Binding-site contacts:
Ligand atom C7 contacts residue ILE156 of chain 1.B at 3.7 Å (hydrophobic).
Ligand atom C3 contacts residue ASN191 of chain 1.B at 3.8 Å.
Ligand atom C8 contacts residue ILE156 of chain 1.B at 3.8 Å (hydrophobic).
Ligand atom C8 contacts residue THR150 of chain 1.B at 4.4 Å.
Ligand atom O5 contacts residue THR193 of chain 1.B at 3.6 Å (h-bond).
Ligand atom C6 contacts residue GLU194 of chain 1.B at 3.9 Å.
Ligand atom C1 contacts residue ASN191 of chain 1.B at 1.4 Å.
Ligand atom O6 contacts residue GLU194 of chain 1.B at 2.9 Å (salt-bridge).
Ligand atom C4 contacts residue ASN191 of chain 1.B at 4.2 Å.
Ligand atom C2 contacts residue ILE156 of chain 1.B at 4.3 Å (hydrophobic).
Ligand atom N2 contacts residue ILE156 of chain 1.B at 3.5 Å.
Ligand atom C7 contacts residue ASN191 of chain 1.B at 3.6 Å.
Ligand atom N2 contacts residue ASN191 of chain 1.B at 3.1 Å (h-bond).
Ligand atom O5 contacts residue ASN191 of chain 1.B at 2.3 Å (h-bond).
Ligand atom O7 contacts residue ASN191 of chain 1.B at 3.5 Å (h-bond).
Ligand atom O7 contacts residue ILE156 of chain 1.B at 4.3 Å.
Ligand atom C1 contacts residue THR193 of chain 1.B at 3.3 Å.
Ligand atom C5 contacts residue THR193 of chain 1.B at 3.7 Å.
Ligand atom O7 contacts residue GLN189 of chain 1.B at 4.4 Å.
Ligand atom C5 contacts residue ASN191 of chain 1.B at 3.6 Å.
Ligand atom C1 contacts residue ILE156 of chain 1.B at 4.0 Å (hydrophobic).
Ligand atom C2 contacts residue ASN191 of chain 1.B at 2.5 Å.
Ligand atom O6 contacts residue THR193 of chain 1.B at 3.8 Å.
Ligand atom C6 contacts residue THR193 of chain 1.B at 4.3 Å.

The small molecule below binds the protein below.
Small molecule (SMILES): CC(=O)N[C@@H]1[C@@H](O)[C@H](O)[C@@H](CO)O[C@H]1O

Sequence of chain 1.B:
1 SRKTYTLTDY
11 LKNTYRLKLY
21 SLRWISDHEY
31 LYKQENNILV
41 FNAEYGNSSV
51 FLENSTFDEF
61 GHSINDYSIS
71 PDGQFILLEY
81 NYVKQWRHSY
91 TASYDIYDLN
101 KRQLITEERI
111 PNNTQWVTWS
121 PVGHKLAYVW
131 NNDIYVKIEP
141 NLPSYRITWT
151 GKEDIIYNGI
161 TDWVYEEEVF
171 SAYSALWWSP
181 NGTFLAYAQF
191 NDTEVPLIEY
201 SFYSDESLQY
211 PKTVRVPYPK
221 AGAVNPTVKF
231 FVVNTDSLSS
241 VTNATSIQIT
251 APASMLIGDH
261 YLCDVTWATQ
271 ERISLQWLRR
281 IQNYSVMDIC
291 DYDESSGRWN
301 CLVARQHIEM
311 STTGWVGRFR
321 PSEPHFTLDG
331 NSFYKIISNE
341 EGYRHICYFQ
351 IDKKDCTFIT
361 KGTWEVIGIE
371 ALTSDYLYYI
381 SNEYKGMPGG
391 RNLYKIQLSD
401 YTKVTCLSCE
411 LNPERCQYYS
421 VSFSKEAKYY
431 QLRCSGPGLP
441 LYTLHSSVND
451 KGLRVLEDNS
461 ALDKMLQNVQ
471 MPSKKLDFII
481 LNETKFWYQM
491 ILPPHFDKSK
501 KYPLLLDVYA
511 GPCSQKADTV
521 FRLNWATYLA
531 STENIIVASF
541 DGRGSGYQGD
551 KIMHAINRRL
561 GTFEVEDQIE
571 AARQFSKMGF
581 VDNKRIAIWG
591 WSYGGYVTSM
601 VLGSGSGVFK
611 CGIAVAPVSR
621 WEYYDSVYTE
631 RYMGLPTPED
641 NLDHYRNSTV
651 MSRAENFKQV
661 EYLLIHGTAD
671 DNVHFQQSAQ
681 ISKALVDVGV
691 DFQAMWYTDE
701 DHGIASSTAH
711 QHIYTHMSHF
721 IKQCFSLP